Sequence of chain 1.D:
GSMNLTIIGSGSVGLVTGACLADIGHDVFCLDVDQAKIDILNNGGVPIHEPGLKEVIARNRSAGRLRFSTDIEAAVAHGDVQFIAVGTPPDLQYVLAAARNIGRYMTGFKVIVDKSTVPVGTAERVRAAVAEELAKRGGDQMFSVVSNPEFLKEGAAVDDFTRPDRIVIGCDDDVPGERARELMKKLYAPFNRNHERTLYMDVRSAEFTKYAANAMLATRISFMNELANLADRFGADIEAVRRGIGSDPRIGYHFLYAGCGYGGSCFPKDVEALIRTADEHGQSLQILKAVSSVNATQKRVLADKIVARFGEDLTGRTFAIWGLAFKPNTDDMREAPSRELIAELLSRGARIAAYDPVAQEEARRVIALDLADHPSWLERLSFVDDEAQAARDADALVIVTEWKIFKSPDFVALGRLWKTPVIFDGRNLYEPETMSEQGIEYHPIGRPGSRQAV

The protein below binds the small molecule below.
Small molecule (SMILES): O=C(O)[C@H]1O[C@H](O[P](=O)(O)O[P](=O)(O)OC[C@H]2O[C@@H](n3ccc(=O)[nH]c3=O)[C@H](O)[C@@H]2O)[C@H](O)[C@@H](O)[C@@H]1O

Binding-site contacts:
Ligand atom O'Q contacts residue LYS222 of chain 1.C at 3.0 Å (salt-bridge).
Ligand atom O4 contacts residue TYR269 of chain 1.C at 3.0 Å (h-bond).
Ligand atom C4' contacts residue LEU164 of chain 1.C at 3.4 Å (hydrophobic).
Ligand atom O2' contacts residue ARG262 of chain 1.D at 2.9 Å (salt-bridge).
Ligand atom O2A contacts residue PHE279 of chain 1.C at 3.4 Å.
Ligand atom O2A contacts residue PHE267 of chain 1.C at 3.3 Å.
Ligand atom O'Q contacts residue ASN226 of chain 1.C at 2.9 Å (h-bond).
Ligand atom C3' contacts residue LEU164 of chain 1.C at 3.6 Å (hydrophobic).
Ligand atom O'P contacts residue GLU162 of chain 1.C at 3.1 Å (salt-bridge).
Ligand atom C6 contacts residue ILE233 of chain 1.C at 3.6 Å (hydrophobic).
Ligand atom O4 contacts residue PHE267 of chain 1.C at 3.2 Å.
Ligand atom O'P contacts residue CYS278 of chain 1.C at 3.3 Å (h-bond).
Ligand atom O4 contacts residue LEU268 of chain 1.C at 3.5 Å (h-bond).
Ligand atom O4' contacts residue LYS222 of chain 1.C at 2.9 Å (salt-bridge).
Ligand atom O2B contacts residue LYS339 of chain 1.C at 2.9 Å (salt-bridge).
Ligand atom O2D contacts residue PHE338 of chain 1.C at 3.5 Å (h-bond).
Ligand atom O5' contacts residue CYS278 of chain 1.C at 3.4 Å.
Ligand atom C4' contacts residue LYS222 of chain 1.C at 3.3 Å.
Ligand atom C2 contacts residue ILE233 of chain 1.C at 3.5 Å (hydrophobic).
Ligand atom O2B contacts residue GLU166 of chain 1.C at 3.3 Å (salt-bridge).
Ligand atom O3D contacts residue PHE338 of chain 1.C at 2.9 Å (h-bond).
Ligand atom N3 contacts residue TYR269 of chain 1.C at 3.0 Å (h-bond).
Ligand atom C6' contacts residue CYS278 of chain 1.C at 3.2 Å (hydrophobic).
Ligand atom O3D contacts residue GLY275 of chain 1.C at 3.0 Å (h-bond).
Ligand atom O4' contacts residue PHE163 of chain 1.C at 3.2 Å.
Ligand atom O2 contacts residue ARG439 of chain 1.C at 3.2 Å (salt-bridge).
Ligand atom O3A contacts residue LYS339 of chain 1.C at 3.5 Å (salt-bridge).
Ligand atom C6' contacts residue LYS222 of chain 1.C at 3.4 Å.
Ligand atom C1' contacts residue PHE279 of chain 1.C at 3.6 Å (hydrophobic).
Ligand atom O4D contacts residue ILE233 of chain 1.C at 3.4 Å.
Ligand atom O'Q contacts residue CYS278 of chain 1.C at 3.3 Å (h-bond).
Ligand atom C5' contacts residue LEU164 of chain 1.C at 3.3 Å (hydrophobic).
Ligand atom O'P contacts residue LEU164 of chain 1.C at 3.3 Å (h-bond).
Ligand atom O4' contacts residue LEU164 of chain 1.C at 2.7 Å (h-bond).
Ligand atom O4D contacts residue TYR274 of chain 1.C at 3.4 Å.
Ligand atom O3' contacts residue ARG262 of chain 1.D at 2.9 Å (salt-bridge).
Ligand atom N1 contacts residue ILE233 of chain 1.C at 3.4 Å.
Ligand atom O1B contacts residue PHE338 of chain 1.C at 3.6 Å.
Ligand atom O4' contacts residue GLU162 of chain 1.C at 3.6 Å (salt-bridge).
Ligand atom O2 contacts residue ILE233 of chain 1.C at 3.6 Å.

Sequence of chain 1.C:
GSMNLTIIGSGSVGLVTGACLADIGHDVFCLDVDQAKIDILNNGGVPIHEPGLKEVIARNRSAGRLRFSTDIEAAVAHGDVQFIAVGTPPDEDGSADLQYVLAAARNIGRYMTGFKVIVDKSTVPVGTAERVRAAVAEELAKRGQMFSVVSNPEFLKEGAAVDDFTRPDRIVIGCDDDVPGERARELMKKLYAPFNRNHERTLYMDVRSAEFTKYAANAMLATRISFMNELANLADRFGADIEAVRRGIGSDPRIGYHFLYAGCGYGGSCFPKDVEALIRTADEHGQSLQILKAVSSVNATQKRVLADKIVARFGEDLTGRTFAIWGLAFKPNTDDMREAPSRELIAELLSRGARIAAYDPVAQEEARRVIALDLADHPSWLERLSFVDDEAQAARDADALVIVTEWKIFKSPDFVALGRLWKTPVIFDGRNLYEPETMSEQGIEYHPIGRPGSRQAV